Binding-site contacts:
Ligand atom O5 contacts residue ASN74 of chain 1.J at 2.3 Å (h-bond).
Ligand atom C6 contacts residue HIS77 of chain 1.J at 3.6 Å.
Ligand atom C1 contacts residue ASN74 of chain 1.J at 1.4 Å.
Ligand atom C5 contacts residue SER76 of chain 1.J at 3.5 Å.
Ligand atom C3 contacts residue ASN74 of chain 1.J at 3.8 Å.
Ligand atom C1 contacts residue SER76 of chain 1.J at 3.3 Å.
Ligand atom C3 contacts residue SER76 of chain 1.J at 4.4 Å.
Ligand atom C2 contacts residue ASN74 of chain 1.J at 2.5 Å.
Ligand atom N2 contacts residue ASN74 of chain 1.J at 3.0 Å (h-bond).
Ligand atom C7 contacts residue ASN74 of chain 1.J at 3.5 Å.
Ligand atom O5 contacts residue SER76 of chain 1.J at 3.6 Å.
Ligand atom C5 contacts residue ASN74 of chain 1.J at 3.6 Å.
Ligand atom C2 contacts residue SER76 of chain 1.J at 4.3 Å.
Ligand atom C6 contacts residue SER76 of chain 1.J at 4.0 Å.
Ligand atom O7 contacts residue ASN74 of chain 1.J at 3.5 Å (h-bond).
Ligand atom C4 contacts residue ASN74 of chain 1.J at 4.2 Å.

Sequence of chain 1.J:
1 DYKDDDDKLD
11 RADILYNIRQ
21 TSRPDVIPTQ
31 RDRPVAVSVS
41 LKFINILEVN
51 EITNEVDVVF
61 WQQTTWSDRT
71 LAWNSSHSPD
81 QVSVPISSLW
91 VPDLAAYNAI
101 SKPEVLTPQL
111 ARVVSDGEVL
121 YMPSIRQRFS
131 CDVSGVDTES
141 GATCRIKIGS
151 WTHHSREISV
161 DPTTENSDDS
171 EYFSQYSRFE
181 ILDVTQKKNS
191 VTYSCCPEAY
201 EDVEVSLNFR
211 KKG

A small-molecule ligand and the protein it binds are described below.
Small molecule (SMILES): CC(=O)N[C@@H]1[C@@H](O)[C@H](O)[C@@H](CO)O[C@H]1O